Binding-site contacts:
Ligand atom O4 contacts residue LYS156 of chain 40.F at 3.5 Å.
Ligand atom OAF contacts residue THR4 of chain 40.F at 2.9 Å (h-bond).
Ligand atom O6B contacts residue ARG157 of chain 40.F at 3.3 Å (salt-bridge).
Ligand atom C6 contacts residue HIS155 of chain 40.F at 3.4 Å.
Ligand atom O4 contacts residue SER93 of chain 40.F at 3.0 Å (h-bond).
Ligand atom O4 contacts residue HIS155 of chain 40.F at 3.5 Å (h-bond).
Ligand atom O6A contacts residue HIS94 of chain 40.F at 3.2 Å (h-bond).
Ligand atom SAG contacts residue ARG157 of chain 40.F at 3.6 Å (salt-bridge).
Ligand atom O5B contacts residue LYS156 of chain 40.F at 3.3 Å.
Ligand atom O3 contacts residue ARG157 of chain 40.F at 3.3 Å (salt-bridge).
Ligand atom O3 contacts residue ALA158 of chain 40.F at 3.0 Å (h-bond).
Ligand atom O6B contacts residue LYS156 of chain 40.F at 3.3 Å.
Ligand atom C4 contacts residue LYS156 of chain 40.F at 4.0 Å.
Ligand atom O6B contacts residue HIS155 of chain 40.F at 3.3 Å (h-bond).
Ligand atom C6 contacts residue LEU62 of chain 40.F at 3.5 Å (hydrophobic).
Ligand atom OAF contacts residue ARG157 of chain 40.F at 2.8 Å (salt-bridge).
Ligand atom C5 contacts residue HIS155 of chain 40.F at 4.0 Å.
Ligand atom O5 contacts residue LYS156 of chain 40.F at 3.4 Å.
Ligand atom O6A contacts residue SER93 of chain 40.F at 3.2 Å.
Ligand atom OAH contacts residue THR4 of chain 40.F at 3.7 Å.
Ligand atom C3 contacts residue ALA158 of chain 40.F at 4.0 Å (hydrophobic).
Ligand atom C2 contacts residue ALA158 of chain 40.F at 3.7 Å (hydrophobic).
Ligand atom O3 contacts residue LYS156 of chain 40.F at 3.0 Å.
Ligand atom O5 contacts residue HIS155 of chain 40.F at 3.6 Å.
Ligand atom C5 contacts residue LEU62 of chain 40.F at 3.8 Å (hydrophobic).
Ligand atom O6A contacts residue LEU62 of chain 40.F at 3.4 Å.
Ligand atom C6 contacts residue SER93 of chain 40.F at 4.0 Å.
Ligand atom C3 contacts residue LYS156 of chain 40.F at 4.0 Å.
Ligand atom OAH contacts residue LEU2 of chain 40.F at 2.8 Å (h-bond).
Ligand atom O6B contacts residue HIS94 of chain 40.F at 4.0 Å.
Ligand atom OAH contacts residue ASP3 of chain 40.F at 4.0 Å.
Ligand atom C6 contacts residue HIS94 of chain 40.F at 3.9 Å.
Ligand atom OAF contacts residue ALA158 of chain 40.F at 3.3 Å.
Ligand atom OAH contacts residue ARG157 of chain 40.F at 3.1 Å (salt-bridge).
Ligand atom C3 contacts residue ARG157 of chain 40.F at 3.7 Å.
Ligand atom O5 contacts residue ARG157 of chain 40.F at 3.8 Å.
Ligand atom OBI contacts residue LYS156 of chain 40.F at 4.0 Å.
Ligand atom O6B contacts residue LEU62 of chain 40.F at 4.0 Å.
Ligand atom SAG contacts residue THR4 of chain 40.F at 3.9 Å.
Ligand atom O6A contacts residue HIS155 of chain 40.F at 3.8 Å.

This small molecule binds to this protein.
Small molecule (SMILES): O=C(O)[C@@H]1O[C@H](O[C@H]2[C@@H](OS(=O)(=O)O)O[C@@H](O)[C@H](NS(=O)(=O)O)[C@H]2O)[C@@H](OS(=O)(=O)O)[C@H](O)[C@@H]1O

Sequence of chain 40.F:
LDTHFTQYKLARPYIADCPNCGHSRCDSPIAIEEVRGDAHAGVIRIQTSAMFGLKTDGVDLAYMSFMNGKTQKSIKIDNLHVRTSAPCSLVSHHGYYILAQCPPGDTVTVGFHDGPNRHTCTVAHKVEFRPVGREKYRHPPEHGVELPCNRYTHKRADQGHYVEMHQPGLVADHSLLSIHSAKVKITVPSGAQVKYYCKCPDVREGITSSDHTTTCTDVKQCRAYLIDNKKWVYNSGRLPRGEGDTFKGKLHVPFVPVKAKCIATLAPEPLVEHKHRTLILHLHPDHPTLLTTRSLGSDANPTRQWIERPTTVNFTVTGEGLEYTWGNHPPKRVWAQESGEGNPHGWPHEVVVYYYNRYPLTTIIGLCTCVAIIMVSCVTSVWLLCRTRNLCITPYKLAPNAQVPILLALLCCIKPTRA